Binding-site contacts:
Ligand atom O5 contacts residue VAL314 of chain 30.E at 3.8 Å.
Ligand atom C6 contacts residue ASN315 of chain 30.E at 4.5 Å.
Ligand atom O7 contacts residue ASN315 of chain 30.E at 4.2 Å.
Ligand atom N2 contacts residue ASN315 of chain 30.E at 2.8 Å (h-bond).
Ligand atom C8 contacts residue ILE281 of chain 30.E at 4.5 Å (hydrophobic).
Ligand atom O5 contacts residue ASN315 of chain 30.E at 2.4 Å (h-bond).
Ligand atom O5 contacts residue THR313 of chain 30.E at 4.3 Å.
Ligand atom C5 contacts residue ASN315 of chain 30.E at 3.7 Å.
Ligand atom C7 contacts residue ASN315 of chain 30.E at 3.3 Å.
Ligand atom C4 contacts residue ASN315 of chain 30.E at 4.3 Å.
Ligand atom C3 contacts residue ASN315 of chain 30.E at 3.8 Å.
Ligand atom C1 contacts residue ASN315 of chain 30.E at 1.4 Å.
Ligand atom C6 contacts residue THR313 of chain 30.E at 4.5 Å.
Ligand atom C2 contacts residue ASN315 of chain 30.E at 2.5 Å.
Ligand atom C8 contacts residue ASN315 of chain 30.E at 3.5 Å.
Ligand atom C1 contacts residue VAL314 of chain 30.E at 4.4 Å (hydrophobic).

This small molecule binds to this protein.
Small molecule (SMILES): CC(=O)N[C@@H]1[C@@H](O)[C@H](O)[C@@H](CO)O[C@H]1O

Sequence of chain 30.E:
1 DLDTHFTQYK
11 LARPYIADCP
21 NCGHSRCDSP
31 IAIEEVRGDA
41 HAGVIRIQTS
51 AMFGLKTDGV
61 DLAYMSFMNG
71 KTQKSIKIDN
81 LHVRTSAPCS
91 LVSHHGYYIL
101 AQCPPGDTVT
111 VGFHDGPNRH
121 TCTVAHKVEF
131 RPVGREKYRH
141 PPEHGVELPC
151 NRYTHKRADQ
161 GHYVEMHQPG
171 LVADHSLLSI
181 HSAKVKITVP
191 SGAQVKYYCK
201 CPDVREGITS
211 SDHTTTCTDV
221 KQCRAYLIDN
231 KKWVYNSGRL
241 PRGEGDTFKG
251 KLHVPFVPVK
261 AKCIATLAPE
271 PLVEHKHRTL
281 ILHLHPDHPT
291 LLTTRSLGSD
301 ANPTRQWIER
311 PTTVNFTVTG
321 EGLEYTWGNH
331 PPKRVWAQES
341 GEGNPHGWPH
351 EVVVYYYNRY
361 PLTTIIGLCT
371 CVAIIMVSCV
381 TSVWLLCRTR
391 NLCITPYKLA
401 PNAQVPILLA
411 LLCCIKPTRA